Sequence of chain 1.A:
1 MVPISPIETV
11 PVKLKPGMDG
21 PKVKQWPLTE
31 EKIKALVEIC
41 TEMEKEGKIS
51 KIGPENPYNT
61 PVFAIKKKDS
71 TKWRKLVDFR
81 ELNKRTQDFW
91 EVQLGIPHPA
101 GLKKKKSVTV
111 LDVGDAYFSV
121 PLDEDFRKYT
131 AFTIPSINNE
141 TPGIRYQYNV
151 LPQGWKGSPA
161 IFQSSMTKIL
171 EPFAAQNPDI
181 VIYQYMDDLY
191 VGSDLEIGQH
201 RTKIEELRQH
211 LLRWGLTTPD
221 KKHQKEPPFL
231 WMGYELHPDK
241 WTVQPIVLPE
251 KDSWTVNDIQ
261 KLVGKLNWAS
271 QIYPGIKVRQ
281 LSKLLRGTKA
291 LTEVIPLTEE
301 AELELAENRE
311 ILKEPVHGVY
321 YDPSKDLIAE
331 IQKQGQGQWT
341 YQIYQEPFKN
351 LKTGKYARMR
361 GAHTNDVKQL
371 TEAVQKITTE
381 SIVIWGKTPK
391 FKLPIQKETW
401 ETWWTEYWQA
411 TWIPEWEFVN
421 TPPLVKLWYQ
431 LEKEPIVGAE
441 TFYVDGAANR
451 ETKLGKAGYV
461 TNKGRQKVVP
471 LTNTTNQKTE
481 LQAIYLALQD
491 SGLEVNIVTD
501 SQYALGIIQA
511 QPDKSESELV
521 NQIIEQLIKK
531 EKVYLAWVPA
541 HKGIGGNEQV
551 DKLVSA

Sequence of chain 1.B:
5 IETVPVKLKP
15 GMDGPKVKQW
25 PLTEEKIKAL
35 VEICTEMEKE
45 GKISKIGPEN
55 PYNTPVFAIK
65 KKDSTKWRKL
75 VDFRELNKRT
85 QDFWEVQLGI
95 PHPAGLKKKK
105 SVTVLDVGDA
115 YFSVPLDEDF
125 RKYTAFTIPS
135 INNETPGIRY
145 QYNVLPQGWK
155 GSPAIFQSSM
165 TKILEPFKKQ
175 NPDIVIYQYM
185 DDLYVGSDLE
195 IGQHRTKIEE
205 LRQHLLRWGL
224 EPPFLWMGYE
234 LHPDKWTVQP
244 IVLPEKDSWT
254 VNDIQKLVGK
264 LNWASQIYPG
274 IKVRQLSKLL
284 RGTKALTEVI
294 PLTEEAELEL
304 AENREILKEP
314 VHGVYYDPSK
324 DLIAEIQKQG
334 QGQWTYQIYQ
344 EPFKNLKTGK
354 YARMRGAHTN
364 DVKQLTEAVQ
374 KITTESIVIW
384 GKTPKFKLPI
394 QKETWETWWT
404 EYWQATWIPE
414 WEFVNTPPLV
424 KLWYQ

The protein below binds the small molecule below.
Small molecule (SMILES): Cc1c(CO)cnn1-c1ccc(F)cc1

Binding-site contacts:
Ligand atom C6 contacts residue GLU399 of chain 1.B at 3.1 Å.
Ligand atom C2 contacts residue GLU399 of chain 1.B at 3.2 Å.
Ligand atom C6 contacts residue TRP24 of chain 1.B at 4.0 Å (hydrophobic).
Ligand atom C10 contacts residue PRO25 of chain 1.B at 3.2 Å (hydrophobic).
Ligand atom N3 contacts residue TRP24 of chain 1.B at 3.6 Å.
Ligand atom C11 contacts residue GLU399 of chain 1.B at 3.9 Å.
Ligand atom C9 contacts residue DMS1 of chain 1.L at 4.2 Å.
Ligand atom C14 contacts residue GLU399 of chain 1.B at 3.9 Å.
Ligand atom C5 contacts residue GLU399 of chain 1.B at 3.8 Å.
Ligand atom F12 contacts residue ILE382 of chain 1.A at 3.4 Å.
Ligand atom C11 contacts residue PRO25 of chain 1.B at 3.6 Å (hydrophobic).
Ligand atom N3 contacts residue GLU399 of chain 1.B at 3.3 Å (salt-bridge).
Ligand atom C6 contacts residue PRO25 of chain 1.B at 4.1 Å (hydrophobic).
Ligand atom F12 contacts residue DMS1 of chain 1.L at 3.4 Å.
Ligand atom F12 contacts residue THR379 of chain 1.A at 3.7 Å.
Ligand atom C8 contacts residue GLU399 of chain 1.B at 3.8 Å.
Ligand atom C13 contacts residue TRP402 of chain 1.B at 3.7 Å (hydrophobic).
Ligand atom C7 contacts residue GLU399 of chain 1.B at 3.1 Å.
Ligand atom C14 contacts residue TRP402 of chain 1.B at 3.7 Å (hydrophobic).
Ligand atom C8 contacts residue THR400 of chain 1.B at 3.4 Å.
Ligand atom C13 contacts residue THR403 of chain 1.B at 3.5 Å.
Ligand atom C7 contacts residue THR379 of chain 1.A at 4.2 Å.
Ligand atom F12 contacts residue THR400 of chain 1.B at 4.3 Å.
Ligand atom C13 contacts residue GLU399 of chain 1.B at 3.1 Å.
Ligand atom C2 contacts residue TRP24 of chain 1.B at 3.7 Å (hydrophobic).
Ligand atom N4 contacts residue GLU399 of chain 1.B at 4.1 Å.
Ligand atom C7 contacts residue THR400 of chain 1.B at 3.6 Å.
Ligand atom N4 contacts residue TRP24 of chain 1.B at 3.7 Å.
Ligand atom O15 contacts residue TRP402 of chain 1.B at 3.0 Å (h-bond).
Ligand atom C8 contacts residue THR379 of chain 1.A at 3.2 Å.
Ligand atom C10 contacts residue DMS1 of chain 1.L at 3.9 Å.
Ligand atom C11 contacts residue TRP24 of chain 1.B at 3.6 Å (hydrophobic).
Ligand atom C13 contacts residue TRP24 of chain 1.B at 3.8 Å (hydrophobic).
Ligand atom C9 contacts residue THR400 of chain 1.B at 4.1 Å.
Ligand atom C14 contacts residue TRP24 of chain 1.B at 3.6 Å (hydrophobic).
Ligand atom C1 contacts residue TRP24 of chain 1.B at 3.7 Å (hydrophobic).
Ligand atom C1 contacts residue GLU399 of chain 1.B at 4.1 Å.
Ligand atom C5 contacts residue TRP24 of chain 1.B at 4.0 Å (hydrophobic).
Ligand atom O15 contacts residue GLU399 of chain 1.B at 3.2 Å (salt-bridge).
Ligand atom C9 contacts residue THR379 of chain 1.A at 4.0 Å.